Binding-site contacts:
Ligand atom C6 contacts residue GOL1 of chain 1.G at 3.7 Å.
Ligand atom C18 contacts residue GLU143 of chain 1.A at 3.4 Å.
Ligand atom C27 contacts residue ASN112 of chain 1.A at 3.6 Å.
Ligand atom O10 contacts residue DMS1 of chain 1.J at 3.2 Å.
Ligand atom O23 contacts residue HIS231 of chain 1.A at 3.1 Å.
Ligand atom C5 contacts residue GOL1 of chain 1.G at 3.5 Å.
Ligand atom C21 contacts residue VAL139 of chain 1.A at 3.7 Å (hydrophobic).
Ligand atom C25 contacts residue HIS231 of chain 1.A at 3.6 Å.
Ligand atom O15 contacts residue GLU143 of chain 1.A at 2.6 Å (salt-bridge).
Ligand atom C19 contacts residue LEU202 of chain 1.A at 3.6 Å (hydrophobic).
Ligand atom O15 contacts residue ALA113 of chain 1.A at 3.4 Å (h-bond).
Ligand atom N11 contacts residue GOL1 of chain 1.G at 3.5 Å (h-bond).
Ligand atom C2 contacts residue TRP115 of chain 1.A at 3.6 Å (hydrophobic).
Ligand atom O14 contacts residue HIS142 of chain 1.A at 3.3 Å (h-bond).
Ligand atom C17 contacts residue GLU143 of chain 1.A at 3.6 Å.
Ligand atom P13 contacts residue ZN1 of chain 1.B at 3.0 Å.
Ligand atom O14 contacts residue GLU166 of chain 1.A at 2.9 Å (salt-bridge).
Ligand atom O10 contacts residue PHE114 of chain 1.A at 3.4 Å.
Ligand atom O14 contacts residue ZN1 of chain 1.B at 2.0 Å.
Ligand atom O23 contacts residue ARG203 of chain 1.A at 2.9 Å (salt-bridge).
Ligand atom N24 contacts residue HIS231 of chain 1.A at 3.7 Å.
Ligand atom C12 contacts residue ALA113 of chain 1.A at 3.3 Å (hydrophobic).
Ligand atom O15 contacts residue ZN1 of chain 1.B at 3.1 Å.
Ligand atom C21 contacts residue LEU202 of chain 1.A at 3.6 Å (hydrophobic).
Ligand atom O8 contacts residue TYR157 of chain 1.A at 3.5 Å.
Ligand atom O15 contacts residue GOL1 of chain 1.G at 2.8 Å (h-bond).
Ligand atom N16 contacts residue ALA113 of chain 1.A at 2.8 Å (h-bond).
Ligand atom N16 contacts residue GLU143 of chain 1.A at 3.2 Å (salt-bridge).
Ligand atom C20 contacts residue ARG203 of chain 1.A at 3.7 Å.
Ligand atom P13 contacts residue ALA113 of chain 1.A at 3.3 Å.
Ligand atom O8 contacts residue GOL1 of chain 1.G at 3.5 Å.
Ligand atom O14 contacts residue HIS146 of chain 1.A at 3.5 Å (h-bond).
Ligand atom N24 contacts residue ASN112 of chain 1.A at 3.0 Å (h-bond).
Ligand atom C22 contacts residue HIS231 of chain 1.A at 3.6 Å.
Ligand atom O14 contacts residue TYR157 of chain 1.A at 3.4 Å (h-bond).
Ligand atom C12 contacts residue ASN112 of chain 1.A at 3.7 Å.
Ligand atom O14 contacts residue HIS231 of chain 1.A at 2.9 Å (h-bond).
Ligand atom O15 contacts residue HIS146 of chain 1.A at 3.3 Å.
Ligand atom N16 contacts residue ASN112 of chain 1.A at 3.2 Å (h-bond).
Ligand atom N11 contacts residue TYR157 of chain 1.A at 3.3 Å (h-bond).

Sequence of chain 1.A:
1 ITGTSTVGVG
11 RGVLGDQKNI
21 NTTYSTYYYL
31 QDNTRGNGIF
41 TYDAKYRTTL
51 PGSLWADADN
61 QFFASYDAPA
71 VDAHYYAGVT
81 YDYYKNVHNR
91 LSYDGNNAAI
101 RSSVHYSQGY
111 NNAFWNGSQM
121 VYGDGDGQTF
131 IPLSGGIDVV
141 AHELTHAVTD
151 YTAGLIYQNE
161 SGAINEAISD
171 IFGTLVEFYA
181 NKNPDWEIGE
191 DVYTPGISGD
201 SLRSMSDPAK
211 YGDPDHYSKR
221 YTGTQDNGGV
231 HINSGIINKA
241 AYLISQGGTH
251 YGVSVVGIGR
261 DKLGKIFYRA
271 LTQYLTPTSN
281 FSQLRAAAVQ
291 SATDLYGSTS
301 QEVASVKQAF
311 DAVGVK

This protein binds this small molecule.
Small molecule (SMILES): CC[C@H](C)CNC(=O)[C@H](CC(C)C)NP(=O)(O)CNC(=O)OCc1ccccc1